Binding-site contacts:
Ligand atom C16 contacts residue PHE283 of chain 1.B at 3.6 Å (hydrophobic).
Ligand atom O10 contacts residue GLN280 of chain 1.B at 2.9 Å (h-bond).
Ligand atom C29 contacts residue VAL276 of chain 1.B at 3.8 Å (hydrophobic).
Ligand atom N24 contacts residue TYR247 of chain 1.B at 2.6 Å (h-bond).
Ligand atom N21 contacts residue MET267 of chain 1.B at 3.9 Å.
Ligand atom N22 contacts residue GLY279 of chain 1.B at 3.8 Å.
Ligand atom C20 contacts residue TYR247 of chain 1.B at 3.4 Å (hydrophobic).
Ligand atom N9 contacts residue PHE283 of chain 1.B at 3.5 Å.
Ligand atom C30 contacts residue MET267 of chain 1.B at 4.0 Å (hydrophobic).
Ligand atom N22 contacts residue MET267 of chain 1.B at 3.8 Å.
Ligand atom C2 contacts residue PHE283 of chain 1.B at 3.6 Å (hydrophobic).
Ligand atom C26 contacts residue MET267 of chain 1.B at 3.9 Å (hydrophobic).
Ligand atom N5 contacts residue ILE246 of chain 1.B at 3.4 Å.
Ligand atom N1 contacts residue ILE246 of chain 1.B at 3.4 Å.
Ligand atom C23 contacts residue MET267 of chain 1.B at 3.9 Å (hydrophobic).
Ligand atom N21 contacts residue GLY279 of chain 1.B at 3.8 Å.
Ligand atom O28 contacts residue GLU275 of chain 1.B at 3.6 Å.
Ligand atom C29 contacts residue LYS272 of chain 1.B at 3.5 Å.
Ligand atom C4 contacts residue LEU229 of chain 1.B at 3.6 Å (hydrophobic).
Ligand atom N1 contacts residue PHE283 of chain 1.B at 3.8 Å.
Ligand atom N24 contacts residue GLY279 of chain 1.B at 3.9 Å.
Ligand atom C6 contacts residue GLN280 of chain 1.B at 4.0 Å.
Ligand atom C14 contacts residue HIS79 of chain 1.B at 3.9 Å.
Ligand atom C26 contacts residue PRO266 of chain 1.B at 3.8 Å (hydrophobic).
Ligand atom C19 contacts residue GLN280 of chain 1.B at 3.7 Å.
Ligand atom C3 contacts residue PHE283 of chain 1.B at 3.7 Å (hydrophobic).
Ligand atom C27 contacts residue PRO266 of chain 1.B at 3.7 Å (hydrophobic).
Ligand atom O28 contacts residue LYS272 of chain 1.B at 3.9 Å.
Ligand atom C19 contacts residue TYR247 of chain 1.B at 3.6 Å (hydrophobic).
Ligand atom C6 contacts residue ILE246 of chain 1.B at 3.5 Å (hydrophobic).
Ligand atom C23 contacts residue GLY279 of chain 1.B at 3.5 Å.
Ligand atom C29 contacts residue GLU275 of chain 1.B at 3.6 Å.
Ligand atom C17 contacts residue MET267 of chain 1.B at 3.8 Å (hydrophobic).
Ligand atom C8 contacts residue PHE250 of chain 1.B at 4.0 Å (hydrophobic).
Ligand atom O11 contacts residue PHE283 of chain 1.B at 3.5 Å.
Ligand atom N12 contacts residue PHE250 of chain 1.B at 4.0 Å.
Ligand atom C17 contacts residue PHE283 of chain 1.B at 3.3 Å (hydrophobic).
Ligand atom C6 contacts residue VAL232 of chain 1.B at 3.9 Å (hydrophobic).
Ligand atom N25 contacts residue GLY279 of chain 1.B at 3.4 Å.
Ligand atom C23 contacts residue TYR247 of chain 1.B at 3.9 Å (hydrophobic).

The protein below binds the small molecule below.
Small molecule (SMILES): Cn1ncc(C(=O)N2CCC2)c1C(=O)Nc1ccn2nc(N3CCOCC3)nc2c1

Sequence of chain 1.B:
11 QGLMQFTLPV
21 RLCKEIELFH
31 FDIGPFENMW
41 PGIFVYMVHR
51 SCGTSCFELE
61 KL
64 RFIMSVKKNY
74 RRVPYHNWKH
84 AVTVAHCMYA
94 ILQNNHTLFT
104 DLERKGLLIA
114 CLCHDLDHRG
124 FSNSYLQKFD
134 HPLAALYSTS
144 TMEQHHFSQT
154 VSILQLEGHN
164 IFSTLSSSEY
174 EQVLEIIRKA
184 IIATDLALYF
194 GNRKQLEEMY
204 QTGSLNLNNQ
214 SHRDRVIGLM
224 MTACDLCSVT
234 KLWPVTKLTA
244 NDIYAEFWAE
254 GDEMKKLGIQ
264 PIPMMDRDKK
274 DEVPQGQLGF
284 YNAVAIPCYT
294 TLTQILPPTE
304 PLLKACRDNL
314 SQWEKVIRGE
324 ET